Sequence of chain 1.A:
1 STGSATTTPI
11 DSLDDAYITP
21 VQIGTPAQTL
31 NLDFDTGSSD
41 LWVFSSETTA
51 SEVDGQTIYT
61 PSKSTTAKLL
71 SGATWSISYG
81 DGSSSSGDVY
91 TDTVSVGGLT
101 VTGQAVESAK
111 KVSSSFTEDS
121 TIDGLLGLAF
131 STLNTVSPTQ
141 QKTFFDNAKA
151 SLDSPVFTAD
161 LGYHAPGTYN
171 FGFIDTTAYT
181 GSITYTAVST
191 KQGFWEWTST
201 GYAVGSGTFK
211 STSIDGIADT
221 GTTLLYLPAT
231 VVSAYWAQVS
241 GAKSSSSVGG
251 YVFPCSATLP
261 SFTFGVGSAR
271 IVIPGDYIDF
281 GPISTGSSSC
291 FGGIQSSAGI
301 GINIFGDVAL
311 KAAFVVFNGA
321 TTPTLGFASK

Binding-site contacts:
Ligand atom C contacts residue ASP81 of chain 1.A at 4.1 Å.
Ligand atom C6 contacts residue ILE300 of chain 1.A at 3.5 Å (hydrophobic).
Ligand atom C10 contacts residue DMS1 of chain 1.L at 3.5 Å.
Ligand atom C8 contacts residue 46J1 of chain 1.Q at 3.9 Å.
Ligand atom C5 contacts residue GLY80 of chain 1.A at 3.9 Å.
Ligand atom C9 contacts residue THR222 of chain 1.A at 3.8 Å.
Ligand atom C6 contacts residue GLY80 of chain 1.A at 4.3 Å.
Ligand atom C1 contacts residue GLY80 of chain 1.A at 3.9 Å.
Ligand atom N1 contacts residue TYR226 of chain 1.A at 3.7 Å.
Ligand atom O contacts residue TYR226 of chain 1.A at 4.1 Å.
Ligand atom C9 contacts residue GLY80 of chain 1.A at 4.2 Å.
Ligand atom C7 contacts residue ILE300 of chain 1.A at 4.1 Å (hydrophobic).
Ligand atom C9 contacts residue 46J1 of chain 1.Q at 3.8 Å.
Ligand atom C7 contacts residue ILE304 of chain 1.A at 3.6 Å (hydrophobic).
Ligand atom C7 contacts residue 46J1 of chain 1.Q at 4.5 Å.
Ligand atom O contacts residue GLY80 of chain 1.A at 4.4 Å.
Ligand atom C10 contacts residue TYR226 of chain 1.A at 3.8 Å (hydrophobic).
Ligand atom C contacts residue GLY80 of chain 1.A at 4.0 Å.
Ligand atom C8 contacts residue ILE304 of chain 1.A at 3.5 Å (hydrophobic).
Ligand atom C8 contacts residue GLY80 of chain 1.A at 4.4 Å.
Ligand atom C10 contacts residue ASP81 of chain 1.A at 4.4 Å.
Ligand atom C6 contacts residue ILE304 of chain 1.A at 4.1 Å (hydrophobic).
Ligand atom C10 contacts residue THR222 of chain 1.A at 4.2 Å.
Ligand atom C7 contacts residue GLY80 of chain 1.A at 3.9 Å.
Ligand atom O contacts residue ASP81 of chain 1.A at 3.5 Å.
Ligand atom C9 contacts residue DMS1 of chain 1.L at 3.9 Å.
Ligand atom N1 contacts residue GLY80 of chain 1.A at 4.1 Å.
Ligand atom C5 contacts residue ASP81 of chain 1.A at 4.3 Å.
Ligand atom C contacts residue TYR226 of chain 1.A at 3.9 Å (hydrophobic).
Ligand atom C6 contacts residue TYR226 of chain 1.A at 4.0 Å (hydrophobic).
Ligand atom C9 contacts residue ASP81 of chain 1.A at 4.1 Å.
Ligand atom C8 contacts residue THR222 of chain 1.A at 3.5 Å.
Ligand atom C2 contacts residue TYR226 of chain 1.A at 3.8 Å (hydrophobic).

A protein and the small-molecule ligand that binds it are described below.
Small molecule (SMILES): O=C([C@H]1CCCNC1)N1CCCCC1